Binding-site contacts:
Ligand atom C5 contacts residue ALA45 of chain 1.B at 3.6 Å (hydrophobic).
Ligand atom OBC contacts residue LEU97 of chain 1.B at 3.5 Å (h-bond).
Ligand atom CAP contacts residue ARG145 of chain 1.B at 3.2 Å.
Ligand atom CAU contacts residue LEU20 of chain 1.B at 3.3 Å (hydrophobic).
Ligand atom CBL contacts residue LEU20 of chain 1.B at 3.7 Å (hydrophobic).
Ligand atom OBC contacts residue TYR96 of chain 1.B at 3.3 Å.
Ligand atom OBC contacts residue LEU20 of chain 1.B at 3.4 Å.
Ligand atom C6 contacts residue ALA45 of chain 1.B at 3.7 Å (hydrophobic).
Ligand atom CAH contacts residue LEU148 of chain 1.B at 3.8 Å (hydrophobic).
Ligand atom CL5 contacts residue MET94 of chain 1.B at 3.6 Å.
Ligand atom CL5 contacts residue ALA45 of chain 1.B at 3.6 Å.
Ligand atom NBA contacts residue CYS101 of chain 1.B at 3.5 Å.
Ligand atom CAP contacts residue CYS101 of chain 1.B at 1.8 Å (hydrophobic).
Ligand atom C4 contacts residue LEU148 of chain 1.B at 3.7 Å (hydrophobic).
Ligand atom CAQ contacts residue ARG103 of chain 1.B at 3.6 Å.
Ligand atom CBE contacts residue CYS101 of chain 1.B at 3.6 Å (hydrophobic).
Ligand atom CBL contacts residue GLY100 of chain 1.B at 3.7 Å.
Ligand atom CAJ contacts residue ARG145 of chain 1.B at 3.2 Å.
Ligand atom NAZ contacts residue VAL28 of chain 1.B at 3.7 Å.
Ligand atom CBK contacts residue GLY100 of chain 1.B at 3.8 Å.
Ligand atom CAL contacts residue LEU148 of chain 1.B at 3.7 Å (hydrophobic).
Ligand atom CAH contacts residue ALA158 of chain 1.B at 3.7 Å (hydrophobic).
Ligand atom CAA contacts residue PRO98 of chain 1.B at 3.2 Å (hydrophobic).
Ligand atom CBK contacts residue LEU97 of chain 1.B at 3.7 Å (hydrophobic).
Ligand atom CAA contacts residue TYR96 of chain 1.B at 3.6 Å (hydrophobic).
Ligand atom NBA contacts residue ARG145 of chain 1.B at 3.0 Å (salt-bridge).
Ligand atom OAE contacts residue LEU20 of chain 1.B at 3.7 Å.
Ligand atom C6 contacts residue GLU95 of chain 1.B at 3.2 Å.
Ligand atom C2 contacts residue LEU97 of chain 1.B at 3.5 Å (hydrophobic).
Ligand atom C6 contacts residue LEU148 of chain 1.B at 3.6 Å (hydrophobic).
Ligand atom CAT contacts residue ASP104 of chain 1.B at 3.3 Å.
Ligand atom C6 contacts residue LEU97 of chain 1.B at 3.5 Å (hydrophobic).
Ligand atom CAJ contacts residue LEU148 of chain 1.B at 3.7 Å (hydrophobic).
Ligand atom NBB contacts residue LEU97 of chain 1.B at 2.8 Å (h-bond).
Ligand atom CAP contacts residue ARG103 of chain 1.B at 3.5 Å.
Ligand atom N1 contacts residue LEU97 of chain 1.B at 3.0 Å (h-bond).
Ligand atom CBH contacts residue ARG145 of chain 1.B at 3.6 Å.
Ligand atom C5 contacts residue LEU148 of chain 1.B at 3.5 Å (hydrophobic).
Ligand atom CAA contacts residue LEU97 of chain 1.B at 3.7 Å (hydrophobic).
Ligand atom CAQ contacts residue CYS101 of chain 1.B at 2.8 Å (hydrophobic).

Sequence of chain 1.B:
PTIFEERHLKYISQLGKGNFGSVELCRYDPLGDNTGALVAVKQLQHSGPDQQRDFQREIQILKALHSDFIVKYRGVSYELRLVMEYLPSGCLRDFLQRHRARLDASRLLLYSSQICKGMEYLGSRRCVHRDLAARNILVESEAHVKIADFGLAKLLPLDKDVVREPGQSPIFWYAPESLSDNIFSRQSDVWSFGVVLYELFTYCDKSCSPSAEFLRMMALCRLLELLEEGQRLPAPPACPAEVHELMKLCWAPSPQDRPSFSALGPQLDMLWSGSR

This protein binds this small molecule.
Small molecule (SMILES): C=CC(=O)Nc1cccc(CNc2nc(Nc3ccc(N4CCN(C)CC4)cc3OC)ncc2Cl)c1